Sequence of chain 1.V:
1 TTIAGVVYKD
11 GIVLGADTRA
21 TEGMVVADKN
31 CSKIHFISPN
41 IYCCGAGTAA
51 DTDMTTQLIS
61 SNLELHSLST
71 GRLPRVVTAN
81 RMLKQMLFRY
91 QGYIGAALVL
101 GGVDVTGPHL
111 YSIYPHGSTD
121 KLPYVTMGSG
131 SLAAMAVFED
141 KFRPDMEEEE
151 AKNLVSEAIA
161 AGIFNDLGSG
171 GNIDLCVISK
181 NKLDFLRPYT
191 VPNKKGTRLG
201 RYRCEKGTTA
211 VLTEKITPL

This protein binds this small molecule.
Small molecule (SMILES): CC(C)C[C@H](NC(=O)[C@H](Cc1ccccc1)N=[N+]=[N-])C(=O)N[C@@H](C)C(=O)N[C@H](CCS(C)(=O)=O)Cc1ccc(CN)cc1

Sequence of chain 1.W:
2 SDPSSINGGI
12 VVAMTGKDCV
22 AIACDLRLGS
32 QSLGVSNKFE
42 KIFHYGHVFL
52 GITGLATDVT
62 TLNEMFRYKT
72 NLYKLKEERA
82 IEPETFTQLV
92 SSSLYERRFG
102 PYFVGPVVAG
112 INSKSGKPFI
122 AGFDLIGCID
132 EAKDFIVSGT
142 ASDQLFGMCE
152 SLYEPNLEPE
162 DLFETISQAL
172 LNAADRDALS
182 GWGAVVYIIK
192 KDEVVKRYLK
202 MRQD

Sequence of chain 1.L:
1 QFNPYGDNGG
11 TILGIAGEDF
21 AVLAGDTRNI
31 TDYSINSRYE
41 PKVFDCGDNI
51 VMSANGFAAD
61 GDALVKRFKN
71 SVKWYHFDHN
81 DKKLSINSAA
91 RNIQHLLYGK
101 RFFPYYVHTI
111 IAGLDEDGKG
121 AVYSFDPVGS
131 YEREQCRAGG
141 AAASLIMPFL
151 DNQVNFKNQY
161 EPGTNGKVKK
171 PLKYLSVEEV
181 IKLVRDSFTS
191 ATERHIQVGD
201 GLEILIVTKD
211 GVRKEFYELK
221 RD

Binding-site contacts:
Ligand atom C42 contacts residue CYS129 of chain 1.W at 3.8 Å (hydrophobic).
Ligand atom C15 contacts residue THR1 of chain 1.V at 2.4 Å.
Ligand atom C6 contacts residue ASP125 of chain 1.W at 3.5 Å.
Ligand atom O30 contacts residue GLY128 of chain 1.V at 3.5 Å.
Ligand atom C56 contacts residue LEU126 of chain 1.W at 3.6 Å (hydrophobic).
Ligand atom C26 contacts residue THR1 of chain 1.V at 2.6 Å.
Ligand atom C28 contacts residue SER129 of chain 1.V at 3.7 Å.
Ligand atom C23 contacts residue ALA49 of chain 1.V at 3.6 Å (hydrophobic).
Ligand atom O30 contacts residue THR1 of chain 1.V at 3.2 Å.
Ligand atom C20 contacts residue ALA49 of chain 1.V at 3.7 Å (hydrophobic).
Ligand atom N11 contacts residue THR21 of chain 1.V at 3.0 Å (h-bond).
Ligand atom S27 contacts residue THR1 of chain 1.V at 3.6 Å.
Ligand atom N8 contacts residue ASP125 of chain 1.W at 2.9 Å (salt-bridge).
Ligand atom C12 contacts residue GLY47 of chain 1.V at 3.7 Å.
Ligand atom N14 contacts residue GLY47 of chain 1.V at 3.2 Å (h-bond).
Ligand atom O30 contacts residue SER129 of chain 1.V at 2.9 Å (h-bond).
Ligand atom C20 contacts residue CYS31 of chain 1.V at 3.5 Å (hydrophobic).
Ligand atom C21 contacts residue ASP53 of chain 1.V at 3.5 Å.
Ligand atom C21 contacts residue CYS31 of chain 1.V at 3.5 Å (hydrophobic).
Ligand atom C18 contacts residue LYS33 of chain 1.V at 3.8 Å.
Ligand atom C43 contacts residue ALA27 of chain 1.V at 3.8 Å (hydrophobic).
Ligand atom C57 contacts residue LEU126 of chain 1.W at 3.6 Å (hydrophobic).
Ligand atom C10 contacts residue THR21 of chain 1.V at 3.8 Å.
Ligand atom C16 contacts residue THR1 of chain 1.V at 2.8 Å.
Ligand atom C7 contacts residue ASP125 of chain 1.W at 3.6 Å.
Ligand atom O39 contacts residue ALA49 of chain 1.V at 3.2 Å (h-bond).
Ligand atom C23 contacts residue CYS31 of chain 1.V at 3.3 Å (hydrophobic).
Ligand atom N22 contacts residue SER32 of chain 1.V at 3.5 Å (h-bond).
Ligand atom C28 contacts residue THR1 of chain 1.V at 3.7 Å.
Ligand atom O31 contacts residue THR21 of chain 1.V at 3.1 Å (h-bond).
Ligand atom N14 contacts residue THR1 of chain 1.V at 3.6 Å.
Ligand atom C16 contacts residue GLY45 of chain 1.V at 3.8 Å.
Ligand atom C26 contacts residue GLY47 of chain 1.V at 3.5 Å.
Ligand atom N22 contacts residue ASP53 of chain 1.V at 2.8 Å (salt-bridge).
Ligand atom C60 contacts residue THR48 of chain 1.V at 3.8 Å.
Ligand atom C10 contacts residue ALA49 of chain 1.V at 3.7 Å (hydrophobic).
Ligand atom C24 contacts residue ALA49 of chain 1.V at 3.8 Å (hydrophobic).
Ligand atom C9 contacts residue THR21 of chain 1.V at 3.6 Å.
Ligand atom C18 contacts residue GLY45 of chain 1.V at 3.6 Å.
Ligand atom C25 contacts residue THR1 of chain 1.V at 1.4 Å.